Binding-site contacts:
Ligand atom CB contacts residue TYR48 of chain 1.L at 3.8 Å (hydrophobic).
Ligand atom CAI contacts residue PRO36 of chain 1.L at 3.7 Å (hydrophobic).
Ligand atom CD2 contacts residue TRP38 of chain 1.L at 3.5 Å (hydrophobic).
Ligand atom CAL contacts residue HIS60 of chain 1.L at 3.8 Å.
Ligand atom CBA contacts residue PRO49 of chain 1.L at 3.6 Å (hydrophobic).
Ligand atom NAQ contacts residue HIS65 of chain 1.L at 3.8 Å.
Ligand atom O contacts residue TYR48 of chain 1.L at 2.9 Å (h-bond).
Ligand atom CB contacts residue HIS60 of chain 1.L at 3.6 Å.
Ligand atom NAP contacts residue ARG57 of chain 1.L at 3.5 Å.
Ligand atom CAJ contacts residue ILE59 of chain 1.L at 3.1 Å (hydrophobic).
Ligand atom CBA contacts residue ILE59 of chain 1.L at 3.2 Å (hydrophobic).
Ligand atom CAH contacts residue TYR48 of chain 1.L at 3.8 Å (hydrophobic).
Ligand atom OD1 contacts residue TRP38 of chain 1.L at 3.6 Å.
Ligand atom CB contacts residue SER61 of chain 1.L at 3.8 Å.
Ligand atom OAS contacts residue TYR48 of chain 1.L at 3.6 Å.
Ligand atom OD1 contacts residue SER61 of chain 1.L at 2.6 Å (h-bond).
Ligand atom CA contacts residue HIS60 of chain 1.L at 3.4 Å.
Ligand atom NAP contacts residue PRO49 of chain 1.L at 3.6 Å (h-bond).
Ligand atom CAF contacts residue HIS60 of chain 1.L at 3.6 Å.
Ligand atom NAQ contacts residue PHE41 of chain 1.L at 3.6 Å.
Ligand atom OD1 contacts residue HIS65 of chain 1.L at 2.5 Å (h-bond).
Ligand atom CG contacts residue SER61 of chain 1.L at 3.7 Å.
Ligand atom OAT contacts residue PHE41 of chain 1.L at 3.5 Å.
Ligand atom CD2 contacts residue TYR48 of chain 1.L at 3.8 Å (hydrophobic).
Ligand atom CAY contacts residue ILE59 of chain 1.L at 3.3 Å (hydrophobic).
Ligand atom OD1 contacts residue TYR62 of chain 1.L at 3.8 Å.
Ligand atom CG contacts residue HIS65 of chain 1.L at 3.5 Å.
Ligand atom CG contacts residue TRP38 of chain 1.L at 3.6 Å (hydrophobic).
Ligand atom CAY contacts residue TYR48 of chain 1.L at 3.7 Å (hydrophobic).
Ligand atom C contacts residue HIS60 of chain 1.L at 3.6 Å.
Ligand atom CAA contacts residue TYR62 of chain 1.L at 3.4 Å (hydrophobic).
Ligand atom C contacts residue TYR48 of chain 1.L at 3.8 Å (hydrophobic).
Ligand atom CAK contacts residue TYR62 of chain 1.L at 3.7 Å (hydrophobic).
Ligand atom OAS contacts residue PRO49 of chain 1.L at 3.2 Å.
Ligand atom OAT contacts residue HIS65 of chain 1.L at 3.5 Å.
Ligand atom CAW contacts residue TYR62 of chain 1.L at 3.5 Å (hydrophobic).
Ligand atom CAH contacts residue ILE59 of chain 1.L at 3.4 Å (hydrophobic).
Ligand atom CAI contacts residue PRO49 of chain 1.L at 3.0 Å (hydrophobic).
Ligand atom NAR contacts residue HIS60 of chain 1.L at 2.9 Å (h-bond).
Ligand atom CAF contacts residue ILE59 of chain 1.L at 3.7 Å (hydrophobic).

Sequence of chain 1.L:
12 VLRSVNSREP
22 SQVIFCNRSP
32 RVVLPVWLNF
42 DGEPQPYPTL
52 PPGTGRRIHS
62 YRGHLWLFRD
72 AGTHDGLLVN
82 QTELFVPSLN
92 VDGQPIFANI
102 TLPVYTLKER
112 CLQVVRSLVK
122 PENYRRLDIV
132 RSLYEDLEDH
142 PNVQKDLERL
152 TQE

The small molecule below binds the protein below.
Small molecule (SMILES): Cc1cc(CC(=O)N2C[C@H](O)C[C@H]2C(=O)NCc2ccc(-c3cnco3)cc2)on1